Sequence of chain 59.A:
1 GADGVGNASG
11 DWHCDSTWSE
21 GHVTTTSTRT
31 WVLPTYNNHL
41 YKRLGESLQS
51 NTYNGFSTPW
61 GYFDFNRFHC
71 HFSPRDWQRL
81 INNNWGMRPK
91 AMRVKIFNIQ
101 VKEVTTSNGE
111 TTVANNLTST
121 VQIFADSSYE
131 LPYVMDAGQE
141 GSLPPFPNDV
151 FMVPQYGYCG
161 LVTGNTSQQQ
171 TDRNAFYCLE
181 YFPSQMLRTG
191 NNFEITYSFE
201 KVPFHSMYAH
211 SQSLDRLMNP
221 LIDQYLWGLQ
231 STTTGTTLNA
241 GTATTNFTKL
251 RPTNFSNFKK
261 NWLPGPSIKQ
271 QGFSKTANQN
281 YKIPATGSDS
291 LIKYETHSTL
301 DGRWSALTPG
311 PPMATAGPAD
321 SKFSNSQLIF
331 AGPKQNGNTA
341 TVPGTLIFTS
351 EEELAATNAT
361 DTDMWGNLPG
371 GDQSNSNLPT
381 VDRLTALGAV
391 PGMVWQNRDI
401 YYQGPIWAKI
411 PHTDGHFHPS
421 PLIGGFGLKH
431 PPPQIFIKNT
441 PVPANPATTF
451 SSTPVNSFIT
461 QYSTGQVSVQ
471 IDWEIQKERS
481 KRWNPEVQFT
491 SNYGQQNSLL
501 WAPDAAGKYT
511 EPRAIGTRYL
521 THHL

This small molecule binds to this protein.
Small molecule (SMILES): Nc1ncnc2c1ncn2[C@H]1C[C@H](O)[C@@H](COP(=O)(O)O)O1

Binding-site contacts:
Ligand atom N6 contacts residue GLY425 of chain 59.A at 4.1 Å.
Ligand atom C6 contacts residue GLY427 of chain 59.A at 3.7 Å.
Ligand atom N1 contacts residue GLY427 of chain 59.A at 2.7 Å (h-bond).
Ligand atom C2 contacts residue VAL202 of chain 59.A at 4.3 Å (hydrophobic).
Ligand atom N6 contacts residue SER420 of chain 59.A at 4.0 Å.
Ligand atom P contacts residue HIS416 of chain 59.A at 4.0 Å.
Ligand atom C5 contacts residue PRO203 of chain 59.A at 4.3 Å (hydrophobic).
Ligand atom N3 contacts residue PRO203 of chain 59.A at 4.4 Å.
Ligand atom N3 contacts residue PRO419 of chain 59.A at 4.3 Å.
Ligand atom N6 contacts residue VAL202 of chain 59.A at 4.0 Å.
Ligand atom O5' contacts residue PRO419 of chain 59.A at 3.9 Å.
Ligand atom C2 contacts residue PRO419 of chain 59.A at 4.0 Å (hydrophobic).
Ligand atom C6 contacts residue SER420 of chain 59.A at 4.3 Å.
Ligand atom C5 contacts residue SER420 of chain 59.A at 4.3 Å.
Ligand atom N9 contacts residue HIS418 of chain 59.A at 4.3 Å.
Ligand atom N9 contacts residue PRO203 of chain 59.A at 4.2 Å.
Ligand atom C6 contacts residue PRO419 of chain 59.A at 3.2 Å (hydrophobic).
Ligand atom O4' contacts residue HIS418 of chain 59.A at 4.1 Å.
Ligand atom O2P contacts residue PRO419 of chain 59.A at 4.2 Å.
Ligand atom C5 contacts residue PRO419 of chain 59.A at 3.7 Å (hydrophobic).
Ligand atom C1' contacts residue HIS418 of chain 59.A at 4.1 Å.
Ligand atom C8 contacts residue PRO203 of chain 59.A at 4.4 Å (hydrophobic).
Ligand atom N7 contacts residue PRO419 of chain 59.A at 4.3 Å.
Ligand atom N1 contacts residue VAL202 of chain 59.A at 3.7 Å.
Ligand atom C2 contacts residue GLY427 of chain 59.A at 3.4 Å.
Ligand atom C4 contacts residue PRO419 of chain 59.A at 4.2 Å (hydrophobic).
Ligand atom O4' contacts residue PRO419 of chain 59.A at 4.3 Å.
Ligand atom C4 contacts residue PRO203 of chain 59.A at 4.2 Å (hydrophobic).
Ligand atom N7 contacts residue HIS418 of chain 59.A at 4.4 Å.
Ligand atom N6 contacts residue PRO419 of chain 59.A at 3.4 Å (h-bond).
Ligand atom O1P contacts residue HIS416 of chain 59.A at 4.2 Å.
Ligand atom O2P contacts residue HIS416 of chain 59.A at 2.8 Å (h-bond).
Ligand atom C6 contacts residue VAL202 of chain 59.A at 3.9 Å (hydrophobic).
Ligand atom C8 contacts residue HIS418 of chain 59.A at 3.7 Å.
Ligand atom N6 contacts residue PHE426 of chain 59.A at 3.8 Å.
Ligand atom N7 contacts residue SER420 of chain 59.A at 3.9 Å.
Ligand atom C2' contacts residue PRO203 of chain 59.A at 4.0 Å (hydrophobic).
Ligand atom N6 contacts residue GLY427 of chain 59.A at 2.8 Å (h-bond).
Ligand atom C6 contacts residue PRO203 of chain 59.A at 4.4 Å (hydrophobic).
Ligand atom N1 contacts residue PRO419 of chain 59.A at 3.5 Å (h-bond).